Binding-site contacts:
Ligand atom O3 contacts residue TYR281 of chain 1.A at 2.7 Å (h-bond).
Ligand atom O13 contacts residue LYS175 of chain 1.A at 3.1 Å.
Ligand atom C27 contacts residue VAL89 of chain 1.A at 3.6 Å (hydrophobic).
Ligand atom O contacts residue THR97 of chain 1.A at 2.9 Å (h-bond).
Ligand atom O3 contacts residue HIS257 of chain 1.A at 2.9 Å (h-bond).
Ligand atom CL29 contacts residue LEU161 of chain 1.A at 3.6 Å.
Ligand atom O11 contacts residue THR97 of chain 1.A at 3.1 Å.
Ligand atom N20 contacts residue ILE171 of chain 1.A at 3.5 Å (h-bond).
Ligand atom C15 contacts residue LEU138 of chain 1.A at 3.3 Å (hydrophobic).
Ligand atom C contacts residue TYR281 of chain 1.A at 3.5 Å (hydrophobic).
Ligand atom C30 contacts residue CYS93 of chain 1.A at 3.6 Å (hydrophobic).
Ligand atom C7 contacts residue CYS93 of chain 1.A at 3.5 Å (hydrophobic).
Ligand atom C19 contacts residue LYS175 of chain 1.A at 3.5 Å.
Ligand atom O3 contacts residue MET261 of chain 1.A at 3.6 Å.
Ligand atom C5 contacts residue MET261 of chain 1.A at 3.3 Å (hydrophobic).
Ligand atom CL26 contacts residue ARG92 of chain 1.A at 3.4 Å.
Ligand atom O13 contacts residue ILE172 of chain 1.A at 3.1 Å.
Ligand atom C17 contacts residue VAL142 of chain 1.A at 3.1 Å (hydrophobic).
Ligand atom C7 contacts residue THR96 of chain 1.A at 3.3 Å.
Ligand atom C26 contacts residue CYS93 of chain 1.A at 3.6 Å (hydrophobic).
Ligand atom C9 contacts residue HIS257 of chain 1.A at 3.6 Å.
Ligand atom C23 contacts residue ARG92 of chain 1.A at 3.5 Å.
Ligand atom C16 contacts residue LEU138 of chain 1.A at 3.4 Å (hydrophobic).
Ligand atom C13 contacts residue LYS175 of chain 1.A at 3.6 Å.
Ligand atom C24 contacts residue THR96 of chain 1.A at 3.4 Å.
Ligand atom C14 contacts residue LYS175 of chain 1.A at 3.5 Å.
Ligand atom C contacts residue THR97 of chain 1.A at 3.5 Å.
Ligand atom C19 contacts residue ILE172 of chain 1.A at 3.6 Å (hydrophobic).
Ligand atom CL29 contacts residue CYS93 of chain 1.A at 3.6 Å.
Ligand atom O contacts residue HIS131 of chain 1.A at 2.8 Å (h-bond).
Ligand atom N20 contacts residue ILE172 of chain 1.A at 3.4 Å.
Ligand atom C28 contacts residue ARG92 of chain 1.A at 3.6 Å.
Ligand atom CL26 contacts residue LEU63 of chain 1.A at 3.5 Å.
Ligand atom C4 contacts residue MET261 of chain 1.A at 3.2 Å (hydrophobic).
Ligand atom C2 contacts residue THR97 of chain 1.A at 3.3 Å.
Ligand atom C31 contacts residue CYS93 of chain 1.A at 3.5 Å (hydrophobic).
Ligand atom C17 contacts residue LEU147 of chain 1.A at 3.5 Å (hydrophobic).
Ligand atom O11 contacts residue CYS93 of chain 1.A at 3.6 Å.
Ligand atom O contacts residue TYR281 of chain 1.A at 3.6 Å.
Ligand atom C4 contacts residue PHE90 of chain 1.A at 3.6 Å (hydrophobic).

Sequence of chain 1.A:
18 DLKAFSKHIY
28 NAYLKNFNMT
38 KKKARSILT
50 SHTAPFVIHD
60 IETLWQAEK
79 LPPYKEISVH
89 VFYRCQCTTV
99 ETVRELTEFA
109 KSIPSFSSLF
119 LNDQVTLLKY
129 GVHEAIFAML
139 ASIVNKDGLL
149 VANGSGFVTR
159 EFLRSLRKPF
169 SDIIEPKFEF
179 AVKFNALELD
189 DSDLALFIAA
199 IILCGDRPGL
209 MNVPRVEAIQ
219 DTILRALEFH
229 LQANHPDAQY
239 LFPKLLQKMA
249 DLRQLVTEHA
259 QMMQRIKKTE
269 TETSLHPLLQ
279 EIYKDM

This protein binds this small molecule.
Small molecule (SMILES): O=C(O)Cc1cccc(-c2noc(-c3ccccc3)c2C(=O)NCCOc2ccc(Cl)cc2Cl)c1